The small molecule below binds the protein below.
Small molecule (SMILES): CC(=O)N[C@H]1[C@H](O[C@H]2[C@H](O)[C@@H](NC(C)=O)CO[C@@H]2CO)O[C@H](CO)[C@@H](O)[C@@H]1O

Binding-site contacts:
Ligand atom C5 contacts residue ASN168 of chain 1.E at 3.7 Å.
Ligand atom O6 contacts residue THR170 of chain 1.E at 4.3 Å.
Ligand atom C4 contacts residue ASN168 of chain 1.E at 4.3 Å.
Ligand atom N2 contacts residue ASN168 of chain 1.E at 2.8 Å (h-bond).
Ligand atom C3 contacts residue ASN168 of chain 1.E at 3.8 Å.
Ligand atom O6 contacts residue ASN168 of chain 1.E at 4.3 Å.
Ligand atom C8 contacts residue ASN168 of chain 1.E at 4.3 Å.
Ligand atom C1 contacts residue ASN168 of chain 1.E at 1.4 Å.
Ligand atom C2 contacts residue ASN168 of chain 1.E at 2.4 Å.
Ligand atom O7 contacts residue ASN168 of chain 1.E at 3.3 Å (h-bond).
Ligand atom O5 contacts residue ASN168 of chain 1.E at 2.5 Å (h-bond).
Ligand atom C7 contacts residue ASN168 of chain 1.E at 3.2 Å.

Sequence of chain 1.E:
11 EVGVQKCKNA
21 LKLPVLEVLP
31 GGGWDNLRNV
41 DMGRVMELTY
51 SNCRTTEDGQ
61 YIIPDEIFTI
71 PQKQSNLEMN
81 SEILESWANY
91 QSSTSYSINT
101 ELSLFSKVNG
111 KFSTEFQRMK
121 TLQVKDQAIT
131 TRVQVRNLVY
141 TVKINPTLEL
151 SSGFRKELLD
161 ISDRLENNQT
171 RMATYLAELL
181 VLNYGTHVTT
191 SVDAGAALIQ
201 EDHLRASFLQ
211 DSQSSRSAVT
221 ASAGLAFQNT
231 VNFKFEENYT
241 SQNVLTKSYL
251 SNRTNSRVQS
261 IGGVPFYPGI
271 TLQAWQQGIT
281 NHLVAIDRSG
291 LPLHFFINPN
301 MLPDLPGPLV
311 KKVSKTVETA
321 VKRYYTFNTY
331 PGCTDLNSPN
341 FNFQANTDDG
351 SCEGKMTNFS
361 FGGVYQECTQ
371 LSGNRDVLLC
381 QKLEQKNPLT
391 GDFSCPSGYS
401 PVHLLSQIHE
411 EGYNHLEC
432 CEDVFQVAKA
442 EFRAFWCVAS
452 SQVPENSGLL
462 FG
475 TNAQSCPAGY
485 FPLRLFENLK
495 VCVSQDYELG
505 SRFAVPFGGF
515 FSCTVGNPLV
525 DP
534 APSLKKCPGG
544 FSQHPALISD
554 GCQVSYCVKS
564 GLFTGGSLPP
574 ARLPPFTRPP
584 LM